Sequence of chain 2.A:
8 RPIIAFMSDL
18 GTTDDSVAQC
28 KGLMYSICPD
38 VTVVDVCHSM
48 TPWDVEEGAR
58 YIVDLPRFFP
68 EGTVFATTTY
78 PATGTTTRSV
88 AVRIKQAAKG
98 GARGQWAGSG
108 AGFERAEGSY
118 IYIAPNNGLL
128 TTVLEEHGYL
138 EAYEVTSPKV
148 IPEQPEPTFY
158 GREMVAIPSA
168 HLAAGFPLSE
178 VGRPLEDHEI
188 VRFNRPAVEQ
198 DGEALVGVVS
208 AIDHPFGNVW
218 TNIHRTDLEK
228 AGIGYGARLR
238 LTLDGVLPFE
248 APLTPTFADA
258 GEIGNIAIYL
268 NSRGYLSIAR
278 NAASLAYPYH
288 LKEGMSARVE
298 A

This small molecule binds to this protein.
Small molecule (SMILES): Nc1ncnc2c1ncn2[C@@H]1O[C@H](CF)[C@@H](O)[C@H]1O

Binding-site contacts:
Ligand atom C4 contacts residue PHE254 of chain 2.B at 3.5 Å (hydrophobic).
Ligand atom N6 contacts residue PHE254 of chain 2.B at 3.5 Å.
Ligand atom N1 contacts residue ARG277 of chain 2.B at 3.5 Å (salt-bridge).
Ligand atom O2' contacts residue ASP16 of chain 2.A at 2.8 Å (salt-bridge).
Ligand atom C2' contacts residue PHE213 of chain 2.B at 3.6 Å (hydrophobic).
Ligand atom N6 contacts residue ASN215 of chain 2.B at 2.9 Å (h-bond).
Ligand atom N9 contacts residue TRP50 of chain 2.A at 3.5 Å (h-bond).
Ligand atom C2 contacts residue PRO78 of chain 2.A at 3.6 Å (hydrophobic).
Ligand atom N7 contacts residue ASN215 of chain 2.B at 3.1 Å (h-bond).
Ligand atom C1' contacts residue TYR77 of chain 2.A at 3.5 Å (hydrophobic).
Ligand atom N3 contacts residue PHE254 of chain 2.B at 3.5 Å.
Ligand atom O2' contacts residue TYR77 of chain 2.A at 3.3 Å (h-bond).
Ligand atom O3' contacts residue ASP16 of chain 2.A at 2.6 Å (salt-bridge).
Ligand atom C2 contacts residue ALA279 of chain 2.B at 3.3 Å (hydrophobic).
Ligand atom C8 contacts residue PHE213 of chain 2.B at 3.6 Å (hydrophobic).
Ligand atom C5' contacts residue THR155 of chain 2.A at 3.4 Å.
Ligand atom C6 contacts residue PHE254 of chain 2.B at 3.4 Å (hydrophobic).
Ligand atom C2 contacts residue PHE254 of chain 2.B at 3.6 Å (hydrophobic).
Ligand atom O4' contacts residue THR155 of chain 2.A at 3.6 Å (h-bond).
Ligand atom C5 contacts residue TRP50 of chain 2.A at 3.6 Å (hydrophobic).
Ligand atom C5 contacts residue PHE254 of chain 2.B at 3.5 Å (hydrophobic).
Ligand atom C6 contacts residue ARG277 of chain 2.B at 3.5 Å.
Ligand atom N1 contacts residue PHE254 of chain 2.B at 3.4 Å.
Ligand atom O4' contacts residue THR80 of chain 2.A at 3.6 Å.
Ligand atom F19 contacts residue PHE156 of chain 2.A at 3.5 Å.
Ligand atom N9 contacts residue PHE254 of chain 2.B at 3.6 Å.
Ligand atom O2' contacts residue TRP50 of chain 2.A at 3.2 Å.
Ligand atom N7 contacts residue PHE254 of chain 2.B at 3.4 Å.
Ligand atom F19 contacts residue GLY158 of chain 2.A at 2.8 Å.
Ligand atom C4 contacts residue TRP50 of chain 2.A at 3.2 Å (hydrophobic).
Ligand atom C3' contacts residue ASP16 of chain 2.A at 3.3 Å.
Ligand atom C6 contacts residue TRP50 of chain 2.A at 3.6 Å (hydrophobic).
Ligand atom N1 contacts residue ALA279 of chain 2.B at 2.7 Å (h-bond).
Ligand atom N3 contacts residue TRP50 of chain 2.A at 3.3 Å (h-bond).
Ligand atom N7 contacts residue PHE213 of chain 2.B at 3.6 Å.
Ligand atom O3' contacts residue TYR77 of chain 2.A at 3.0 Å (h-bond).
Ligand atom C2' contacts residue ASP16 of chain 2.A at 3.5 Å.
Ligand atom F19 contacts residue TYR157 of chain 2.A at 3.5 Å.
Ligand atom N3 contacts residue PRO78 of chain 2.A at 3.5 Å.
Ligand atom N6 contacts residue ARG277 of chain 2.B at 2.7 Å (salt-bridge).

Sequence of chain 2.B:
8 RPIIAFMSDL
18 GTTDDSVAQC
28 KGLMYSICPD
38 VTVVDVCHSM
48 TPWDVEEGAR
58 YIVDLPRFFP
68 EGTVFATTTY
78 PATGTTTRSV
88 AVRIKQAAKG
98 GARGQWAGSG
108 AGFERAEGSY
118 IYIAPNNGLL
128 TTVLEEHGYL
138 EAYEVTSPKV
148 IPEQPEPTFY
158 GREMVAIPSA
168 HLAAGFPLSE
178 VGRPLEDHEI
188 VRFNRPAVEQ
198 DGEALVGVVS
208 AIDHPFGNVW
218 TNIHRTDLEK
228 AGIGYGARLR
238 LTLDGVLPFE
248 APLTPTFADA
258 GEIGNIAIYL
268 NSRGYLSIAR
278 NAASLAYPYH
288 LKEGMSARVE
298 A